Binding-site contacts:
Ligand atom C8 contacts residue GLY1131 of chain 1.B at 3.9 Å.
Ligand atom N2 contacts residue ASN709 of chain 1.B at 2.9 Å (h-bond).
Ligand atom O7 contacts residue ASP796 of chain 1.C at 4.4 Å.
Ligand atom C1 contacts residue ASP796 of chain 1.C at 4.2 Å.
Ligand atom O5 contacts residue ASN709 of chain 1.B at 2.4 Å (h-bond).
Ligand atom C3 contacts residue ASN709 of chain 1.B at 3.8 Å.
Ligand atom O5 contacts residue ASP796 of chain 1.C at 3.9 Å.
Ligand atom O7 contacts residue ASN709 of chain 1.B at 2.9 Å (h-bond).
Ligand atom C8 contacts residue ASN709 of chain 1.B at 4.3 Å.
Ligand atom C1 contacts residue ASN709 of chain 1.B at 1.4 Å.
Ligand atom C7 contacts residue ASN709 of chain 1.B at 3.1 Å.
Ligand atom C5 contacts residue ASN709 of chain 1.B at 3.7 Å.
Ligand atom C4 contacts residue ASN709 of chain 1.B at 4.2 Å.
Ligand atom C2 contacts residue ASN709 of chain 1.B at 2.4 Å.

Sequence of chain 1.B:
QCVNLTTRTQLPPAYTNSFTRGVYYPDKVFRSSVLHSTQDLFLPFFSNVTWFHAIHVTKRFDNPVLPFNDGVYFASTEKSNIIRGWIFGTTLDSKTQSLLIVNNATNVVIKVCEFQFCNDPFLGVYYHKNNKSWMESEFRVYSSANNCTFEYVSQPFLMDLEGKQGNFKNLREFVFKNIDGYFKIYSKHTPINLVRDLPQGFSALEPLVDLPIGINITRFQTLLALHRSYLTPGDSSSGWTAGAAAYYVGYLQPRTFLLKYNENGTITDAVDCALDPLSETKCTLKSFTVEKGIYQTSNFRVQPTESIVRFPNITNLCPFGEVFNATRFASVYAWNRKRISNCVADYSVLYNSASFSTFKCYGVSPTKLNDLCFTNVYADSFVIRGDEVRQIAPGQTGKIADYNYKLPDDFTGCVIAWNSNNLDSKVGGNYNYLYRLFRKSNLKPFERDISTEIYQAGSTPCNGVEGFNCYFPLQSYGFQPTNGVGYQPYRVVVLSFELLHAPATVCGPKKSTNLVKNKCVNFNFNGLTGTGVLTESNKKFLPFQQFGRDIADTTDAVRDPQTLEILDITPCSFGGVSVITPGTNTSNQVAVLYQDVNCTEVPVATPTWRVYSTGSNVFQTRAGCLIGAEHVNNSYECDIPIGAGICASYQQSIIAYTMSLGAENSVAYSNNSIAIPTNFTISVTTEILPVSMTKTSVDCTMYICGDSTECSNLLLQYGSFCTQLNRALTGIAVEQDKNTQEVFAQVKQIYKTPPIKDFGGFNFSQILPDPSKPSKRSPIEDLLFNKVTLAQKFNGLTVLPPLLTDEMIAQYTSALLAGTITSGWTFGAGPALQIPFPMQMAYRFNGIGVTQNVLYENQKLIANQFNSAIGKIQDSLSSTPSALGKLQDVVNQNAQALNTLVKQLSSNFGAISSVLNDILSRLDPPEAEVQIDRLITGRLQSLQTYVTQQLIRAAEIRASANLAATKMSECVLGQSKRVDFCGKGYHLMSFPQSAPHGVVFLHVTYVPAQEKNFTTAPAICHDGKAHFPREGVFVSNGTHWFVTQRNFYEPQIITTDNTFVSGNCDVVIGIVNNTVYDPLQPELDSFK

A small-molecule ligand and the protein it binds are described below.
Small molecule (SMILES): CC(=O)N[C@@H]1[C@@H](O)[C@H](O)[C@@H](CO)O[C@H]1O

Sequence of chain 1.C:
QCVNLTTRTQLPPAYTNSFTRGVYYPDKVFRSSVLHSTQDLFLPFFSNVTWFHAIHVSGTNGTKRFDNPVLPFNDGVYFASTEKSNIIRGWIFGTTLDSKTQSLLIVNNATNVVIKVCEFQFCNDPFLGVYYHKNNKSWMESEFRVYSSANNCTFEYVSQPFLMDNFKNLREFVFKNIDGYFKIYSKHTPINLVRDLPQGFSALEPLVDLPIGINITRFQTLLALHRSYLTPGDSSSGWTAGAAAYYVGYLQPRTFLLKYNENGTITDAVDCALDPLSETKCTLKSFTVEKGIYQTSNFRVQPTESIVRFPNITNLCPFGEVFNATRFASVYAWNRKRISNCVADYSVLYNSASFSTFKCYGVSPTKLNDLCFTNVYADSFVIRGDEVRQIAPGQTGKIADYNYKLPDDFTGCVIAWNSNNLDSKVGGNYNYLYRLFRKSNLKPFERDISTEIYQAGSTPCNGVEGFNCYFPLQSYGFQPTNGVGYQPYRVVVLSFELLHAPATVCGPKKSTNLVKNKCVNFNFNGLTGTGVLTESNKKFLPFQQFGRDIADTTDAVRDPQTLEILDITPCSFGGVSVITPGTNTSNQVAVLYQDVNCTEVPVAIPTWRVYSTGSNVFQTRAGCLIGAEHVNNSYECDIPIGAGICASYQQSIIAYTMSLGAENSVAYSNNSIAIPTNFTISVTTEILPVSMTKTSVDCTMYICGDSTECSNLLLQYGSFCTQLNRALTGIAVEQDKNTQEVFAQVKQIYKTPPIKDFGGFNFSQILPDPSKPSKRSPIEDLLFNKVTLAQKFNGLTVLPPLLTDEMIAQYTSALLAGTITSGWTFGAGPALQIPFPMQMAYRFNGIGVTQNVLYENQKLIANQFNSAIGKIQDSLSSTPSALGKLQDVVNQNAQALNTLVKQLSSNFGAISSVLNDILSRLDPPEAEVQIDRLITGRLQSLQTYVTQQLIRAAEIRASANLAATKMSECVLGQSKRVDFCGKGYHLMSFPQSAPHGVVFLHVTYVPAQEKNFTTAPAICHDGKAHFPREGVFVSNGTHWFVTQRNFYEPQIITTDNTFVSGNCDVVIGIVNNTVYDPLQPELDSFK